Sequence of chain 1.G:
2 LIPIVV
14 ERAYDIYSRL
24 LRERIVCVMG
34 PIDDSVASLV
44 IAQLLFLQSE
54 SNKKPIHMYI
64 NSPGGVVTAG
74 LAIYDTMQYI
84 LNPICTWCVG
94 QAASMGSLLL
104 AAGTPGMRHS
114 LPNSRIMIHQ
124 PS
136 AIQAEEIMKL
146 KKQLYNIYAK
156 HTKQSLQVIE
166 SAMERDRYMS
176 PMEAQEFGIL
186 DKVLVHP

The small molecule below binds the protein below.
Small molecule (SMILES): N#Cc1cccc(CN2CCC3=C(C2)C(=O)N(Cc2ccc(Cl)cc2)C2=NCCN23)c1

Binding-site contacts:
Ligand atom C7 contacts residue TRP90 of chain 1.A at 3.4 Å (hydrophobic).
Ligand atom N4 contacts residue ILE28 of chain 1.A at 3.7 Å.
Ligand atom C13 contacts residue TYR62 of chain 1.A at 3.7 Å (hydrophobic).
Ligand atom N1 contacts residue TYR62 of chain 1.A at 3.3 Å.
Ligand atom C3 contacts residue THR79 of chain 1.G at 3.0 Å.
Ligand atom C20 contacts residue GLU26 of chain 1.A at 3.6 Å.
Ligand atom C19 contacts residue SER52 of chain 1.G at 3.6 Å.
Ligand atom C8 contacts residue TRP90 of chain 1.A at 3.3 Å (hydrophobic).
Ligand atom C1 contacts residue VAL92 of chain 1.A at 3.5 Å (hydrophobic).
Ligand atom C9 contacts residue HIS60 of chain 1.A at 3.5 Å.
Ligand atom N1 contacts residue VAL92 of chain 1.A at 3.6 Å.
Ligand atom C12 contacts residue TYR62 of chain 1.A at 3.0 Å (hydrophobic).
Ligand atom C11 contacts residue TYR62 of chain 1.A at 2.9 Å (hydrophobic).
Ligand atom C24 contacts residue TYR62 of chain 1.A at 3.4 Å (hydrophobic).
Ligand atom C22 contacts residue GLU26 of chain 1.A at 3.5 Å.
Ligand atom CL1 contacts residue PHE49 of chain 1.G at 3.4 Å.
Ligand atom C22 contacts residue HIS60 of chain 1.A at 3.8 Å.
Ligand atom C10 contacts residue TYR62 of chain 1.A at 2.9 Å (hydrophobic).
Ligand atom CL1 contacts residue ARG22 of chain 1.A at 3.5 Å.
Ligand atom C18 contacts residue PHE49 of chain 1.G at 3.8 Å (hydrophobic).
Ligand atom C8 contacts residue TYR62 of chain 1.A at 3.5 Å (hydrophobic).
Ligand atom C23 contacts residue HIS60 of chain 1.A at 3.1 Å.
Ligand atom C7 contacts residue TYR62 of chain 1.A at 3.8 Å (hydrophobic).
Ligand atom C5 contacts residue TYR82 of chain 1.G at 3.2 Å (hydrophobic).
Ligand atom C1 contacts residue TYR62 of chain 1.A at 3.6 Å (hydrophobic).
Ligand atom C4 contacts residue THR79 of chain 1.G at 3.6 Å.
Ligand atom C20 contacts residue SER52 of chain 1.G at 3.4 Å.
Ligand atom O1 contacts residue LEU48 of chain 1.G at 3.4 Å.
Ligand atom C21 contacts residue ILE28 of chain 1.A at 3.6 Å (hydrophobic).
Ligand atom N1 contacts residue ILE44 of chain 1.G at 3.8 Å.
Ligand atom C1 contacts residue ILE44 of chain 1.G at 3.8 Å (hydrophobic).
Ligand atom N5 contacts residue TYR62 of chain 1.A at 3.8 Å.
Ligand atom N2 contacts residue TYR62 of chain 1.A at 2.7 Å (h-bond).
Ligand atom C19 contacts residue GLU26 of chain 1.A at 3.4 Å.
Ligand atom C17 contacts residue LEU23 of chain 1.A at 3.5 Å (hydrophobic).
Ligand atom C4 contacts residue TYR82 of chain 1.G at 3.7 Å (hydrophobic).
Ligand atom C9 contacts residue TYR62 of chain 1.A at 3.1 Å (hydrophobic).
Ligand atom C16 contacts residue LEU48 of chain 1.G at 3.7 Å (hydrophobic).
Ligand atom C17 contacts residue LEU48 of chain 1.G at 3.8 Å (hydrophobic).
Ligand atom N5 contacts residue ILE28 of chain 1.A at 3.8 Å.

Sequence of chain 1.A:
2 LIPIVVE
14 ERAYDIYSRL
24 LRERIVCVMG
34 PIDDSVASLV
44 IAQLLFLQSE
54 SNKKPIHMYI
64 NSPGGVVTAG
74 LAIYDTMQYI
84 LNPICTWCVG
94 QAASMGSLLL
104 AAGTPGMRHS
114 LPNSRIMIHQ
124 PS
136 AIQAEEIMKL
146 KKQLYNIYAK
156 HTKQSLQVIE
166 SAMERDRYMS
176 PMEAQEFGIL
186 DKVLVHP